A small-molecule ligand and the protein it binds are described below.
Small molecule (SMILES): Cc1ncnc2c1ncn2[C@H]1C[C@H](O)[C@@H](CO)O1

Sequence of chain 1.B:
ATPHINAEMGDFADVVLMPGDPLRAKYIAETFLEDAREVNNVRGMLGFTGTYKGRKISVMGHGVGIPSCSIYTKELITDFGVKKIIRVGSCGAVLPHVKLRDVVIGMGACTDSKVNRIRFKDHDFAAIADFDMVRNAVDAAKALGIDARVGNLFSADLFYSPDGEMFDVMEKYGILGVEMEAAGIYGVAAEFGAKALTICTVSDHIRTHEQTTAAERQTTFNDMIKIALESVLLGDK

Binding-site contacts:
Ligand atom O3' contacts residue VAL64 of chain 1.B at 3.8 Å.
Ligand atom O4' contacts residue ARG43 of chain 2.C at 3.8 Å.
Ligand atom C1' contacts residue PO41 of chain 1.F at 3.2 Å.
Ligand atom O4' contacts residue PO41 of chain 1.F at 3.2 Å (h-bond).
Ligand atom N7 contacts residue CYS91 of chain 1.B at 3.8 Å.
Ligand atom N9 contacts residue SER90 of chain 1.B at 3.9 Å.
Ligand atom C2' contacts residue MET180 of chain 1.B at 3.6 Å (hydrophobic).
Ligand atom C2' contacts residue PO41 of chain 1.F at 3.2 Å.
Ligand atom C6' contacts residue ASP204 of chain 1.B at 3.5 Å.
Ligand atom N1 contacts residue VAL178 of chain 1.B at 3.8 Å.
Ligand atom C4' contacts residue PO41 of chain 1.F at 3.5 Å.
Ligand atom N1 contacts residue PHE159 of chain 1.B at 3.8 Å.
Ligand atom C1' contacts residue SER90 of chain 1.B at 3.5 Å.
Ligand atom N3 contacts residue GLU179 of chain 1.B at 3.8 Å.
Ligand atom C2 contacts residue MET180 of chain 1.B at 3.8 Å (hydrophobic).
Ligand atom C3' contacts residue GLU181 of chain 1.B at 3.5 Å.
Ligand atom C3' contacts residue PO41 of chain 1.F at 3.6 Å.
Ligand atom C4' contacts residue ARG43 of chain 2.C at 3.7 Å.
Ligand atom C2' contacts residue GLU179 of chain 1.B at 3.9 Å.
Ligand atom C4 contacts residue VAL178 of chain 1.B at 3.5 Å (hydrophobic).
Ligand atom C5 contacts residue VAL178 of chain 1.B at 3.5 Å (hydrophobic).
Ligand atom C5' contacts residue PHE159 of chain 1.B at 3.8 Å (hydrophobic).
Ligand atom O4' contacts residue SER90 of chain 1.B at 3.6 Å (h-bond).
Ligand atom C5' contacts residue HIS4 of chain 2.C at 3.4 Å.
Ligand atom N3 contacts residue VAL178 of chain 1.B at 3.8 Å.
Ligand atom O3' contacts residue PO41 of chain 1.F at 2.8 Å (h-bond).
Ligand atom N3 contacts residue MET180 of chain 1.B at 3.3 Å.
Ligand atom N7 contacts residue ASP204 of chain 1.B at 3.4 Å (salt-bridge).
Ligand atom O3' contacts residue GLU181 of chain 1.B at 2.5 Å (salt-bridge).
Ligand atom C2 contacts residue PHE159 of chain 1.B at 3.6 Å (hydrophobic).
Ligand atom C3' contacts residue MET180 of chain 1.B at 3.7 Å (hydrophobic).
Ligand atom C8 contacts residue CYS91 of chain 1.B at 3.8 Å (hydrophobic).
Ligand atom C6' contacts residue ILE206 of chain 1.B at 3.9 Å (hydrophobic).
Ligand atom C6 contacts residue VAL178 of chain 1.B at 3.7 Å (hydrophobic).
Ligand atom N3 contacts residue PHE159 of chain 1.B at 3.8 Å.
Ligand atom O5' contacts residue PHE159 of chain 1.B at 3.4 Å.
Ligand atom C8 contacts residue SER90 of chain 1.B at 3.8 Å.
Ligand atom C2' contacts residue GLU181 of chain 1.B at 3.8 Å.
Ligand atom N7 contacts residue GLY92 of chain 1.B at 3.6 Å.
Ligand atom O5' contacts residue HIS4 of chain 2.C at 2.7 Å (h-bond).

Sequence of chain 2.C:
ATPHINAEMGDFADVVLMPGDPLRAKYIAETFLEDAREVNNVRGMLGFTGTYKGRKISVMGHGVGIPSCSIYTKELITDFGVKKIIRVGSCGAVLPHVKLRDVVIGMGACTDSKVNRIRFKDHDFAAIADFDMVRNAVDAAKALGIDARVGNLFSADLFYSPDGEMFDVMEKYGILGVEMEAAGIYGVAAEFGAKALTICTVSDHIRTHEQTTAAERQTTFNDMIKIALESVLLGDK